Binding-site contacts:
Ligand atom C7 contacts residue ASN261 of chain 1.D at 4.3 Å.
Ligand atom C7 contacts residue ASN297 of chain 1.D at 3.2 Å.
Ligand atom N2 contacts residue HIS295 of chain 1.D at 3.6 Å.
Ligand atom C8 contacts residue ASN261 of chain 1.D at 3.9 Å.
Ligand atom C1 contacts residue HIS295 of chain 1.D at 3.6 Å.
Ligand atom C1 contacts residue ASN297 of chain 1.D at 1.4 Å.
Ligand atom C4 contacts residue ASN297 of chain 1.D at 4.2 Å.
Ligand atom O7 contacts residue NAG1 of chain 1.SA at 3.9 Å.
Ligand atom C2 contacts residue ASN297 of chain 1.D at 2.5 Å.
Ligand atom C5 contacts residue ASN297 of chain 1.D at 3.6 Å.
Ligand atom O5 contacts residue ASN297 of chain 1.D at 2.4 Å (h-bond).
Ligand atom O5 contacts residue THR379 of chain 1.D at 3.8 Å.
Ligand atom O7 contacts residue ASN297 of chain 1.D at 3.1 Å (h-bond).
Ligand atom N2 contacts residue ASN297 of chain 1.D at 2.9 Å (h-bond).
Ligand atom C3 contacts residue ASN297 of chain 1.D at 3.8 Å.
Ligand atom C8 contacts residue ASN297 of chain 1.D at 4.4 Å.
Ligand atom C5 contacts residue HIS295 of chain 1.D at 4.4 Å.
Ligand atom O7 contacts residue ASN261 of chain 1.D at 4.0 Å.
Ligand atom C1 contacts residue THR379 of chain 1.D at 4.4 Å.
Ligand atom C2 contacts residue HIS295 of chain 1.D at 3.9 Å.
Ligand atom C8 contacts residue THR263 of chain 1.D at 4.0 Å.
Ligand atom C3 contacts residue HIS295 of chain 1.D at 3.7 Å.

Sequence of chain 1.D:
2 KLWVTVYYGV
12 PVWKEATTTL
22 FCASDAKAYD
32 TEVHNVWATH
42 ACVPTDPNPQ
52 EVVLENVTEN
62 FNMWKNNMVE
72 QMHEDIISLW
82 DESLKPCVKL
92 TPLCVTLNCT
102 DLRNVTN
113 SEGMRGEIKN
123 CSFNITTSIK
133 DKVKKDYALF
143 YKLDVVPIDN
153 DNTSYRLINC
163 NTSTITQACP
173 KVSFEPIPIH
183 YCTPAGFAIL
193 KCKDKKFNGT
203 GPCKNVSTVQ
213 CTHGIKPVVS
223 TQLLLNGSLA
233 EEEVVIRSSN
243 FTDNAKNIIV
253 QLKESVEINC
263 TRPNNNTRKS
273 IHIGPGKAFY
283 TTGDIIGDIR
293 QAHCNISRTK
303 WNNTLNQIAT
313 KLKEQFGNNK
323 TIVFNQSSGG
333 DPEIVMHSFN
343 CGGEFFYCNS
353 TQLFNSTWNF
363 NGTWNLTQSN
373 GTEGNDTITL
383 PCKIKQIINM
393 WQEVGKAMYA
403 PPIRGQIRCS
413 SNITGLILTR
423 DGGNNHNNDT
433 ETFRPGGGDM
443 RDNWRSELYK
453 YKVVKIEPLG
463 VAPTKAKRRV

A protein and the small-molecule ligand that binds it are described below.
Small molecule (SMILES): CC(=O)N[C@H]1[C@H](O[C@H]2[C@H](O)[C@@H](NC(C)=O)CO[C@@H]2CO)O[C@H](CO)[C@@H](O[C@@H]2O[C@H](CO[C@H]3O[C@H](CO)[C@@H](O)[C@H](O)[C@@H]3O)[C@@H](O)[C@H](O)[C@@H]2O)[C@@H]1O